Sequence of chain 1.J:
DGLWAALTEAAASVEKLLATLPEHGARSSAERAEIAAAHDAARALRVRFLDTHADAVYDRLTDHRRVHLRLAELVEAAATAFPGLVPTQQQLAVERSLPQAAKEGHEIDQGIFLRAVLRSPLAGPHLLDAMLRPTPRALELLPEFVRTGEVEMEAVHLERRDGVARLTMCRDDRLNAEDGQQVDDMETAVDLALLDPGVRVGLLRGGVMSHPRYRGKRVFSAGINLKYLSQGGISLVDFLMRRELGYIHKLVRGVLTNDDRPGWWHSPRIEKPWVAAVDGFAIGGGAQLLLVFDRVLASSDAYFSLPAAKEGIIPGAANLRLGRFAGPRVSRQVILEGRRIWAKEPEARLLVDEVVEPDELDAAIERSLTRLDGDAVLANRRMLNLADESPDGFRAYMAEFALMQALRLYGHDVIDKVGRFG

Binding-site contacts:
Ligand atom OAD contacts residue GLY234 of chain 1.J at 3.5 Å.
Ligand atom OAK contacts residue ILE325 of chain 1.J at 3.2 Å (h-bond).
Ligand atom CAG contacts residue ILE324 of chain 1.J at 3.4 Å (hydrophobic).
Ligand atom O5' contacts residue LEU186 of chain 1.J at 3.5 Å.
Ligand atom C6P contacts residue ALA233 of chain 1.J at 3.5 Å (hydrophobic).
Ligand atom CAG contacts residue ILE325 of chain 1.J at 3.2 Å (hydrophobic).
Ligand atom C12 contacts residue TYR225 of chain 1.J at 3.5 Å (hydrophobic).
Ligand atom OAD contacts residue GLY295 of chain 1.J at 3.5 Å.
Ligand atom N1A contacts residue ASN236 of chain 1.J at 3.1 Å.
Ligand atom CAI contacts residue ARG254 of chain 1.J at 3.5 Å.
Ligand atom N6A contacts residue ALA233 of chain 1.J at 3.3 Å (h-bond).
Ligand atom N7A contacts residue ALA233 of chain 1.J at 3.3 Å.
Ligand atom O5A contacts residue TYR225 of chain 1.J at 2.5 Å (h-bond).
Ligand atom C2P contacts residue OXY1 of chain 1.FA at 3.5 Å.
Ligand atom C13 contacts residue ILE294 of chain 1.J at 3.5 Å (hydrophobic).
Ligand atom OAK contacts residue GLY327 of chain 1.J at 3.0 Å (h-bond).
Ligand atom OAL contacts residue ARG254 of chain 1.J at 3.0 Å.
Ligand atom O2A contacts residue HIS222 of chain 1.J at 3.6 Å.
Ligand atom OAD contacts residue ILE235 of chain 1.J at 2.9 Å (h-bond).
Ligand atom P3' contacts residue HIS222 of chain 1.J at 3.5 Å.
Ligand atom OAD contacts residue GLY296 of chain 1.J at 2.8 Å (h-bond).
Ligand atom OAK contacts residue GLN416 of chain 1.J at 3.1 Å (h-bond).
Ligand atom O9A contacts residue LYS238 of chain 1.J at 3.1 Å (salt-bridge).
Ligand atom C13 contacts residue PHE292 of chain 1.J at 3.6 Å (hydrophobic).
Ligand atom C6A contacts residue ALA188 of chain 1.J at 3.5 Å (hydrophobic).
Ligand atom OAL contacts residue PHE250 of chain 1.J at 3.4 Å.
Ligand atom NAA contacts residue OXY1 of chain 1.FA at 2.9 Å (h-bond).
Ligand atom C2A contacts residue ASN236 of chain 1.J at 3.2 Å.
Ligand atom N1A contacts residue LEU237 of chain 1.J at 2.9 Å (h-bond).
Ligand atom O8A contacts residue HIS222 of chain 1.J at 2.4 Å (h-bond).
Ligand atom N6A contacts residue ILE235 of chain 1.J at 2.4 Å (h-bond).
Ligand atom CAH contacts residue GLY327 of chain 1.J at 3.5 Å.
Ligand atom O2' contacts residue LYS238 of chain 1.J at 3.5 Å (salt-bridge).
Ligand atom C6A contacts residue ILE235 of chain 1.J at 3.3 Å (hydrophobic).
Ligand atom OAL contacts residue GLU189 of chain 1.J at 2.7 Å (salt-bridge).
Ligand atom N4P contacts residue ALA233 of chain 1.J at 2.9 Å (h-bond).
Ligand atom N1A contacts residue ILE235 of chain 1.J at 3.4 Å (h-bond).
Ligand atom O2' contacts residue PHE432 of chain 1.J at 3.5 Å.
Ligand atom O2A contacts residue ARG224 of chain 1.J at 2.9 Å (salt-bridge).
Ligand atom O4' contacts residue ARG185 of chain 1.J at 3.4 Å.

A small-molecule ligand and the protein it binds are described below.
Small molecule (SMILES): CC(C)(CO[P](=O)(O)O[P](=O)(O)OC[C@H]1O[C@@H](n2cnc3c(N)ncnc32)[C@H](O)[C@@H]1OP(=O)(O)O)[C@@H](O)C(=O)NCCC(=O)NCCNC(=O)Cc1cc(O)cc(O)c1